Sequence of chain 1.E:
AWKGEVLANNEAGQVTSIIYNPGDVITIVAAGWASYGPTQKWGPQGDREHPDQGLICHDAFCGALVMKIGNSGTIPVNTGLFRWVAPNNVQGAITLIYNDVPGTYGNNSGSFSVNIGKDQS

This small molecule binds to this protein.
Small molecule (SMILES): OC[C@H]1O[C@@H](O)[C@H](O)[C@@H](O)[C@H]1O

Binding-site contacts:
Ligand atom O4 contacts residue THR104 of chain 1.E at 3.3 Å (h-bond).
Ligand atom C5 contacts residue TYR36 of chain 1.E at 4.3 Å (hydrophobic).
Ligand atom O3 contacts residue TYR36 of chain 1.E at 3.4 Å (h-bond).
Ligand atom C3 contacts residue ASN107 of chain 1.E at 3.9 Å.
Ligand atom C6 contacts residue VAL101 of chain 1.E at 3.8 Å (hydrophobic).
Ligand atom O1 contacts residue HIS50 of chain 1.E at 4.2 Å.
Ligand atom C6 contacts residue CYS62 of chain 1.E at 4.0 Å (hydrophobic).
Ligand atom C4 contacts residue TYR36 of chain 1.E at 4.0 Å (hydrophobic).
Ligand atom O5 contacts residue TYR36 of chain 1.E at 3.5 Å.
Ligand atom O3 contacts residue ASN107 of chain 1.E at 2.9 Å (h-bond).
Ligand atom O4 contacts residue CA1 of chain 1.Y at 2.5 Å.
Ligand atom C3 contacts residue TYR36 of chain 1.E at 3.8 Å (hydrophobic).
Ligand atom C4 contacts residue ASP100 of chain 1.E at 3.5 Å.
Ligand atom O2 contacts residue ASN107 of chain 1.E at 3.0 Å (h-bond).
Ligand atom C3 contacts residue CA1 of chain 1.Y at 3.3 Å.
Ligand atom C5 contacts residue ASP100 of chain 1.E at 4.1 Å.
Ligand atom C6 contacts residue ASP100 of chain 1.E at 3.5 Å.
Ligand atom C5 contacts residue GLN53 of chain 1.E at 3.9 Å.
Ligand atom O1 contacts residue TYR36 of chain 1.E at 3.7 Å.
Ligand atom C2 contacts residue ASN107 of chain 1.E at 3.8 Å.
Ligand atom C3 contacts residue THR104 of chain 1.E at 4.0 Å.
Ligand atom O3 contacts residue THR104 of chain 1.E at 3.3 Å (h-bond).
Ligand atom O6 contacts residue HIS50 of chain 1.E at 2.7 Å (h-bond).
Ligand atom O5 contacts residue GLN53 of chain 1.E at 4.2 Å.
Ligand atom O5 contacts residue HIS50 of chain 1.E at 3.4 Å (h-bond).
Ligand atom O6 contacts residue VAL101 of chain 1.E at 4.1 Å.
Ligand atom C6 contacts residue GLN53 of chain 1.E at 3.8 Å.
Ligand atom C4 contacts residue THR104 of chain 1.E at 3.3 Å.
Ligand atom O4 contacts residue ASP100 of chain 1.E at 2.5 Å (salt-bridge).
Ligand atom C6 contacts residue HIS50 of chain 1.E at 3.6 Å.
Ligand atom C1 contacts residue TYR36 of chain 1.E at 4.1 Å (hydrophobic).
Ligand atom O6 contacts residue GLN53 of chain 1.E at 2.7 Å (h-bond).
Ligand atom C2 contacts residue CA1 of chain 1.Y at 3.9 Å.
Ligand atom O2 contacts residue TYR36 of chain 1.E at 4.0 Å.
Ligand atom C2 contacts residue TYR36 of chain 1.E at 3.4 Å (hydrophobic).
Ligand atom C4 contacts residue CA1 of chain 1.Y at 3.3 Å.
Ligand atom O4 contacts residue TYR36 of chain 1.E at 3.1 Å (h-bond).
Ligand atom O3 contacts residue CA1 of chain 1.Y at 2.3 Å.
Ligand atom C5 contacts residue HIS50 of chain 1.E at 4.2 Å.
Ligand atom C6 contacts residue TYR36 of chain 1.E at 4.3 Å (hydrophobic).